Sequence of chain 1.B:
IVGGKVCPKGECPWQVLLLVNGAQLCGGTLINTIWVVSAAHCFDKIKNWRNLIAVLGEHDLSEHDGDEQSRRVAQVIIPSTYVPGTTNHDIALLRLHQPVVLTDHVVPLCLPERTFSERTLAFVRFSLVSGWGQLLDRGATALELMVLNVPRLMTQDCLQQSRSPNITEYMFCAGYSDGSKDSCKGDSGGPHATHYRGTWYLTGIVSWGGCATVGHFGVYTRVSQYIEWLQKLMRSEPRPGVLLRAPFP

The small molecule below binds the protein below.
Small molecule (SMILES): CCCCC(=O)NCc1cccc(-n2ncc(-c3cc4cnccc4[nH]3)c2O)c1

Binding-site contacts:
Ligand atom C2 contacts residue HIS41 of chain 1.B at 3.5 Å.
Ligand atom N14 contacts residue LYS45 of chain 1.B at 3.8 Å.
Ligand atom N5 contacts residue LYS189 of chain 1.B at 3.7 Å.
Ligand atom C24 contacts residue CYS26 of chain 1.B at 3.8 Å (hydrophobic).
Ligand atom C11 contacts residue LYS189 of chain 1.B at 3.7 Å.
Ligand atom C18 contacts residue SER211 of chain 1.B at 3.2 Å.
Ligand atom C1 contacts residue TRP212 of chain 1.B at 3.7 Å (hydrophobic).
Ligand atom C12 contacts residue LYS45 of chain 1.B at 3.8 Å.
Ligand atom C10 contacts residue LYS189 of chain 1.B at 3.8 Å.
Ligand atom C19 contacts residue HIS41 of chain 1.B at 3.6 Å.
Ligand atom C11 contacts residue SER211 of chain 1.B at 3.6 Å.
Ligand atom C28 contacts residue TRP212 of chain 1.B at 3.8 Å (hydrophobic).
Ligand atom N6 contacts residue SER211 of chain 1.B at 3.8 Å.
Ligand atom C20 contacts residue GLY215 of chain 1.B at 3.6 Å.
Ligand atom O15 contacts residue HIS41 of chain 1.B at 2.8 Å (h-bond).
Ligand atom C1 contacts residue LYS189 of chain 1.B at 3.8 Å.
Ligand atom N16 contacts residue GLY215 of chain 1.B at 3.8 Å.
Ligand atom N6 contacts residue TRP212 of chain 1.B at 3.5 Å.
Ligand atom C24 contacts residue LEU25 of chain 1.B at 3.6 Å (hydrophobic).
Ligand atom O17 contacts residue LYS45 of chain 1.B at 3.8 Å.
Ligand atom C18 contacts residue SER192 of chain 1.B at 3.5 Å.
Ligand atom C11 contacts residue TRP212 of chain 1.B at 3.6 Å (hydrophobic).
Ligand atom C4 contacts residue LYS189 of chain 1.B at 3.7 Å.
Ligand atom C26 contacts residue CYS42 of chain 1.B at 3.5 Å (hydrophobic).
Ligand atom C23 contacts residue CYS188 of chain 1.B at 3.8 Å (hydrophobic).
Ligand atom O15 contacts residue SER192 of chain 1.B at 2.9 Å (h-bond).
Ligand atom C18 contacts residue CYS188 of chain 1.B at 3.6 Å (hydrophobic).
Ligand atom C21 contacts residue HIS41 of chain 1.B at 3.5 Å.
Ligand atom C23 contacts residue SER187 of chain 1.B at 3.4 Å.
Ligand atom C7 contacts residue TRP212 of chain 1.B at 3.8 Å (hydrophobic).
Ligand atom C26 contacts residue HIS41 of chain 1.B at 3.8 Å.
Ligand atom N6 contacts residue SER192 of chain 1.B at 2.8 Å (h-bond).
Ligand atom C11 contacts residue SER192 of chain 1.B at 3.4 Å.
Ligand atom N6 contacts residue LYS189 of chain 1.B at 3.6 Å.
Ligand atom C2 contacts residue TRP212 of chain 1.B at 3.8 Å (hydrophobic).
Ligand atom C4 contacts residue TRP212 of chain 1.B at 3.8 Å (hydrophobic).
Ligand atom C11 contacts residue CYS188 of chain 1.B at 3.8 Å (hydrophobic).
Ligand atom C20 contacts residue GLY213 of chain 1.B at 3.7 Å.
Ligand atom C7 contacts residue LYS189 of chain 1.B at 3.5 Å.
Ligand atom N16 contacts residue SER187 of chain 1.B at 3.5 Å (h-bond).